Sequence of chain 1.D:
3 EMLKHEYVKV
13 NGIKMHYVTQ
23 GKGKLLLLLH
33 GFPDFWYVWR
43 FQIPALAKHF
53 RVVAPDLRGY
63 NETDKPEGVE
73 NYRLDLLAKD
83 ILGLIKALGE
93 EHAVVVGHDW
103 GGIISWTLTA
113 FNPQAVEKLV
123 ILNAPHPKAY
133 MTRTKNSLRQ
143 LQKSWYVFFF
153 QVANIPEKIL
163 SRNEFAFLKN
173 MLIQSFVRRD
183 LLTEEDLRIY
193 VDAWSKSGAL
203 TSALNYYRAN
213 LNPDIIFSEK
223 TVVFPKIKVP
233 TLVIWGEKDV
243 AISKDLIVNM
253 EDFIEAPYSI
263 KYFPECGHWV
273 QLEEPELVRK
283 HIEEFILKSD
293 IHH

This protein binds this small molecule.
Small molecule (SMILES): C=C(C)[C@@H]1CC[C@]2(C)O[C@@H]2C1

Binding-site contacts:
Ligand atom C22 contacts residue LEU170 of chain 1.D at 3.6 Å (hydrophobic).
Ligand atom C22 contacts residue PHE34 of chain 1.D at 4.3 Å (hydrophobic).
Ligand atom C21 contacts residue PHE169 of chain 1.D at 4.3 Å (hydrophobic).
Ligand atom C7 contacts residue SER177 of chain 1.D at 4.2 Å.
Ligand atom C5 contacts residue ALA243 of chain 1.D at 4.3 Å (hydrophobic).
Ligand atom C2 contacts residue MET173 of chain 1.D at 4.2 Å (hydrophobic).
Ligand atom C3 contacts residue TYR148 of chain 1.D at 4.5 Å (hydrophobic).
Ligand atom C21 contacts residue TYR148 of chain 1.D at 4.1 Å (hydrophobic).
Ligand atom C17 contacts residue PHE152 of chain 1.D at 4.2 Å (hydrophobic).
Ligand atom C2 contacts residue PHE34 of chain 1.D at 4.3 Å (hydrophobic).
Ligand atom C8 contacts residue HIS270 of chain 1.D at 4.3 Å.
Ligand atom C22 contacts residue PHE169 of chain 1.D at 4.5 Å (hydrophobic).
Ligand atom C3 contacts residue SER177 of chain 1.D at 4.3 Å.
Ligand atom C22 contacts residue MET173 of chain 1.D at 3.5 Å (hydrophobic).
Ligand atom C8 contacts residue TYR148 of chain 1.D at 4.3 Å (hydrophobic).
Ligand atom O14 contacts residue TRP271 of chain 1.D at 4.2 Å.
Ligand atom C3 contacts residue ALA243 of chain 1.D at 4.5 Å (hydrophobic).
Ligand atom O14 contacts residue MET173 of chain 1.D at 4.0 Å.
Ligand atom C17 contacts residue MET173 of chain 1.D at 3.5 Å (hydrophobic).
Ligand atom C21 contacts residue MET173 of chain 1.D at 3.3 Å (hydrophobic).
Ligand atom C8 contacts residue ALA243 of chain 1.D at 3.6 Å (hydrophobic).
Ligand atom C6 contacts residue TYR148 of chain 1.D at 4.2 Å (hydrophobic).
Ligand atom C22 contacts residue PHE152 of chain 1.D at 4.0 Å (hydrophobic).
Ligand atom C4 contacts residue TYR148 of chain 1.D at 3.9 Å (hydrophobic).
Ligand atom C8 contacts residue TRP271 of chain 1.D at 4.2 Å (hydrophobic).
Ligand atom O14 contacts residue SER177 of chain 1.D at 3.0 Å (h-bond).
Ligand atom C7 contacts residue TRP271 of chain 1.D at 4.0 Å (hydrophobic).
Ligand atom C6 contacts residue MET173 of chain 1.D at 4.3 Å (hydrophobic).
Ligand atom C21 contacts residue TRP147 of chain 1.D at 4.1 Å (hydrophobic).
Ligand atom C5 contacts residue TYR148 of chain 1.D at 3.3 Å (hydrophobic).